Binding-site contacts:
Ligand atom CA contacts residue LEU126 of chain 1.A at 4.0 Å (hydrophobic).
Ligand atom C contacts residue MET102 of chain 4.A at 4.5 Å (hydrophobic).
Ligand atom N contacts residue ARG98 of chain 4.A at 3.4 Å.
Ligand atom CG contacts residue ARG116 of chain 1.A at 4.4 Å.
Ligand atom OXT contacts residue ARG129 of chain 1.A at 2.3 Å (salt-bridge).
Ligand atom CD contacts residue VAL112 of chain 4.A at 4.2 Å (hydrophobic).
Ligand atom CG contacts residue ARG98 of chain 4.A at 4.0 Å.
Ligand atom CB contacts residue LEU126 of chain 1.A at 3.7 Å (hydrophobic).
Ligand atom N contacts residue GLN125 of chain 1.A at 3.3 Å.
Ligand atom OE2 contacts residue ARG122 of chain 1.A at 2.2 Å (salt-bridge).
Ligand atom C contacts residue ARG129 of chain 1.A at 3.2 Å.
Ligand atom C contacts residue LEU126 of chain 1.A at 3.9 Å (hydrophobic).
Ligand atom CG contacts residue ARG122 of chain 1.A at 3.2 Å.
Ligand atom O contacts residue MET102 of chain 4.A at 3.4 Å (h-bond).
Ligand atom CB contacts residue ARG98 of chain 4.A at 4.4 Å.
Ligand atom OXT contacts residue LEU126 of chain 1.A at 3.5 Å.
Ligand atom O contacts residue GLN125 of chain 1.A at 4.0 Å.
Ligand atom N contacts residue LEU126 of chain 1.A at 3.1 Å (h-bond).
Ligand atom CD contacts residue ARG122 of chain 1.A at 3.4 Å.
Ligand atom OE2 contacts residue ARG116 of chain 1.A at 3.5 Å.
Ligand atom N contacts residue ARG122 of chain 1.A at 3.1 Å (salt-bridge).
Ligand atom OE2 contacts residue VAL112 of chain 4.A at 3.6 Å.
Ligand atom CA contacts residue ARG122 of chain 1.A at 4.5 Å.
Ligand atom O contacts residue ARG129 of chain 1.A at 3.2 Å.
Ligand atom OE1 contacts residue ARG116 of chain 1.A at 3.4 Å (salt-bridge).
Ligand atom CD contacts residue ARG116 of chain 1.A at 3.6 Å.
Ligand atom O contacts residue LEU126 of chain 1.A at 4.0 Å.
Ligand atom CA contacts residue ARG98 of chain 4.A at 3.6 Å.
Ligand atom OE1 contacts residue ARG122 of chain 1.A at 4.3 Å.

The protein below binds the small molecule below.
Small molecule (SMILES): N[C@@H](CCC(=O)O)C(=O)O

Sequence of chain 1.A:
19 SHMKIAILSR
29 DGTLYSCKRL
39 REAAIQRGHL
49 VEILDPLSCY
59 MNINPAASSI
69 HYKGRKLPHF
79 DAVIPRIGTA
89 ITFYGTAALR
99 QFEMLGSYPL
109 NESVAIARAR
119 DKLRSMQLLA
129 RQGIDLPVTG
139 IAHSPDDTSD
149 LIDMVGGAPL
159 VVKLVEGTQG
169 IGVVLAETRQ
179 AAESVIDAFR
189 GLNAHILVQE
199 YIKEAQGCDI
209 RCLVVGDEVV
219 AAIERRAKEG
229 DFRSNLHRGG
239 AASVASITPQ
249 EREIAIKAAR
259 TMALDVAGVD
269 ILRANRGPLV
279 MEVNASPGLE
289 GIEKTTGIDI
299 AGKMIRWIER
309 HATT

Sequence of chain 4.A:
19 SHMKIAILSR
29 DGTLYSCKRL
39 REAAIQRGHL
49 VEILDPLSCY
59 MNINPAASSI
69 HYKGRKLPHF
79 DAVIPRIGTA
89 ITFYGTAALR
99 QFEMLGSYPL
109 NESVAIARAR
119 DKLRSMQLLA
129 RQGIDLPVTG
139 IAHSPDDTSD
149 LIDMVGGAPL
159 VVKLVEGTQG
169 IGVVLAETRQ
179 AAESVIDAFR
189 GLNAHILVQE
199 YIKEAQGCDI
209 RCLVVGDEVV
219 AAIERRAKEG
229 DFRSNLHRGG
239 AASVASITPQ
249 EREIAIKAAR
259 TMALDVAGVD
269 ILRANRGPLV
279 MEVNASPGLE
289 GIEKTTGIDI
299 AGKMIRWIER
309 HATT